Binding-site contacts:
Ligand atom OE2 contacts residue HIS164 of chain 1.A at 2.9 Å (h-bond).
Ligand atom O contacts residue THR92 of chain 1.A at 2.8 Å (h-bond).
Ligand atom C contacts residue THR140 of chain 1.A at 3.7 Å.
Ligand atom CD contacts residue SER72 of chain 1.A at 3.2 Å.
Ligand atom OE2 contacts residue SER72 of chain 1.A at 3.2 Å (h-bond).
Ligand atom OXT contacts residue THR140 of chain 1.A at 2.9 Å (h-bond).
Ligand atom OE1 contacts residue SER72 of chain 1.A at 2.8 Å (h-bond).
Ligand atom CB contacts residue THR139 of chain 1.A at 3.7 Å.
Ligand atom CD contacts residue ARG75 of chain 1.A at 3.6 Å.
Ligand atom CD contacts residue SER90 of chain 1.A at 3.3 Å.
Ligand atom C contacts residue THR92 of chain 1.A at 3.8 Å.
Ligand atom N contacts residue TYR211 of chain 1.A at 3.5 Å.
Ligand atom OE2 contacts residue SER90 of chain 1.A at 2.7 Å (h-bond).
Ligand atom CB contacts residue ASP182 of chain 1.A at 3.4 Å.
Ligand atom CD contacts residue HIS164 of chain 1.A at 3.5 Å.
Ligand atom OE1 contacts residue THR139 of chain 1.A at 3.5 Å.
Ligand atom CB contacts residue MSE181 of chain 1.A at 3.6 Å.
Ligand atom CG contacts residue SER90 of chain 1.A at 3.3 Å.
Ligand atom OXT contacts residue ARG75 of chain 1.A at 3.0 Å (salt-bridge).
Ligand atom CA contacts residue THR140 of chain 1.A at 3.4 Å.
Ligand atom CG contacts residue ASP182 of chain 1.A at 3.5 Å.
Ligand atom N contacts residue SER90 of chain 1.A at 2.8 Å (h-bond).
Ligand atom CA contacts residue ASP182 of chain 1.A at 3.5 Å.
Ligand atom O contacts residue SER90 of chain 1.A at 3.4 Å (h-bond).
Ligand atom C contacts residue ARG75 of chain 1.A at 3.3 Å.
Ligand atom OE1 contacts residue SER90 of chain 1.A at 3.8 Å.
Ligand atom N contacts residue ASP182 of chain 1.A at 2.8 Å (salt-bridge).
Ligand atom N contacts residue THR92 of chain 1.A at 2.8 Å (h-bond).
Ligand atom CG contacts residue LEU185 of chain 1.A at 3.4 Å (hydrophobic).
Ligand atom CA contacts residue THR92 of chain 1.A at 3.5 Å.
Ligand atom O contacts residue ARG75 of chain 1.A at 3.1 Å (salt-bridge).
Ligand atom O contacts residue THR91 of chain 1.A at 3.5 Å.
Ligand atom C contacts residue ARG97 of chain 1.A at 3.5 Å.
Ligand atom CA contacts residue SER90 of chain 1.A at 3.8 Å.
Ligand atom OXT contacts residue ARG97 of chain 1.A at 2.9 Å (salt-bridge).
Ligand atom OXT contacts residue THR139 of chain 1.A at 3.1 Å.
Ligand atom OE2 contacts residue ARG24 of chain 1.A at 2.8 Å (salt-bridge).
Ligand atom CG contacts residue HIS164 of chain 1.A at 3.8 Å.
Ligand atom OE1 contacts residue ARG75 of chain 1.A at 2.9 Å (salt-bridge).
Ligand atom O contacts residue ARG97 of chain 1.A at 2.8 Å (salt-bridge).

This protein binds this small molecule.
Small molecule (SMILES): N[C@@H](CCC(=O)O)C(=O)O

Sequence of chain 1.A:
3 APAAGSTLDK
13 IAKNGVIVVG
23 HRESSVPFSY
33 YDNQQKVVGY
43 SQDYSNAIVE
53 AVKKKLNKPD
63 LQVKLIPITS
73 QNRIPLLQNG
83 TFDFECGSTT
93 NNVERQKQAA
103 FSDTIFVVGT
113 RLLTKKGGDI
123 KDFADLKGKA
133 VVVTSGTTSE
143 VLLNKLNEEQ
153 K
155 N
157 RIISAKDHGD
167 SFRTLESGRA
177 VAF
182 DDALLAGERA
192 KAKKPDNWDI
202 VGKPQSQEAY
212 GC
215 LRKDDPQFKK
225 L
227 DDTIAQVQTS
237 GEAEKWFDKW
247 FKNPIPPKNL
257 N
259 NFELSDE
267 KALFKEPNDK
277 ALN